Binding-site contacts:
Ligand atom N1 contacts residue DC5 of chain 2.F at 2.9 Å (h-bond).
Ligand atom OP1 contacts residue ARG46 of chain 1.C at 2.8 Å.
Ligand atom OP1 contacts residue PRO64 of chain 1.C at 3.3 Å (h-bond).
Ligand atom OP1 contacts residue LYS42 of chain 1.C at 2.7 Å (salt-bridge).
Ligand atom N1 contacts residue DC6 of chain 2.F at 2.9 Å (h-bond).
Ligand atom O4' contacts residue DG4 of chain 2.F at 3.2 Å (h-bond).
Ligand atom N4 contacts residue DC6 of chain 2.F at 3.3 Å.
Ligand atom C2 contacts residue DG4 of chain 2.F at 3.3 Å.
Ligand atom O6 contacts residue DC2 of chain 2.F at 2.6 Å (h-bond).
Ligand atom OP2 contacts residue ARG46 of chain 1.C at 3.2 Å (salt-bridge).
Ligand atom N3 contacts residue DG3 of chain 2.F at 2.9 Å (h-bond).
Ligand atom O5' contacts residue PRO64 of chain 1.C at 3.4 Å.
Ligand atom O2 contacts residue DG4 of chain 2.F at 2.8 Å (h-bond).
Ligand atom N2 contacts residue DC6 of chain 2.F at 2.8 Å (h-bond).
Ligand atom O2 contacts residue DG7 of chain 2.F at 2.7 Å (h-bond).
Ligand atom O5' contacts residue ASN45 of chain 1.C at 3.4 Å.
Ligand atom N4 contacts residue DG3 of chain 2.F at 2.9 Å (h-bond).
Ligand atom O6 contacts residue DC6 of chain 2.F at 2.9 Å (h-bond).
Ligand atom C5 contacts residue DC6 of chain 2.F at 3.4 Å.
Ligand atom N1 contacts residue DC2 of chain 2.F at 2.8 Å (h-bond).
Ligand atom C8 contacts residue DG4 of chain 2.F at 3.4 Å.
Ligand atom C4 contacts residue DC2 of chain 2.F at 3.3 Å.
Ligand atom N4 contacts residue DG7 of chain 2.F at 2.6 Å (h-bond).
Ligand atom N1 contacts residue DG4 of chain 2.F at 3.2 Å (h-bond).
Ligand atom N2 contacts residue DC2 of chain 2.F at 2.7 Å (h-bond).
Ligand atom N2 contacts residue DC5 of chain 2.F at 2.8 Å (h-bond).
Ligand atom N3 contacts residue DG7 of chain 2.F at 2.8 Å (h-bond).
Ligand atom N4 contacts residue DC2 of chain 2.F at 3.4 Å.
Ligand atom O6 contacts residue DC5 of chain 2.F at 2.9 Å (h-bond).
Ligand atom N2 contacts residue DG4 of chain 2.F at 3.3 Å (h-bond).
Ligand atom N3 contacts residue DG4 of chain 2.F at 2.9 Å (h-bond).
Ligand atom N4 contacts residue DG4 of chain 2.F at 2.9 Å (h-bond).
Ligand atom O2 contacts residue DG3 of chain 2.F at 2.8 Å (h-bond).
Ligand atom OP1 contacts residue TYR49 of chain 1.C at 2.6 Å (h-bond).
Ligand atom C5 contacts residue DC2 of chain 2.F at 3.3 Å.
Ligand atom C4 contacts residue DC6 of chain 2.F at 3.3 Å.
Ligand atom OP2 contacts residue PRO64 of chain 1.C at 3.4 Å.
Ligand atom OP1 contacts residue ASN45 of chain 1.C at 2.9 Å (h-bond).
Ligand atom OP1 contacts residue LYS41 of chain 1.C at 3.3 Å (salt-bridge).
Ligand atom C4 contacts residue DG4 of chain 2.F at 3.3 Å.

This protein binds this small molecule.
Small molecule (SMILES): Nc1ccn([C@H]2C[C@H](O[P](=O)(O)OC[C@H]3O[C@@H](n4cnc5c(=O)nc(N)[nH]c54)C[C@@H]3O[P](=O)(O)OC[C@H]3O[C@@H](n4cnc5c(=O)nc(N)[nH]c54)C[C@@H]3O[P](=O)(O)OC[C@H]3O[C@@H](n4ccc(N)nc4=O)C[C@@H]3O[P](=O)(O)OC[C@H]3O[C@@H](n4ccc(N)nc4=O)C[C@@H]3O[P](=O)(O)OC[C@H]3O[C@@H](n4cnc5c(=O)nc(N)[nH]c54)C[C@@H]3O)[C@@H](COP(=O)=O)O2)c(=O)n1

Sequence of chain 1.C:
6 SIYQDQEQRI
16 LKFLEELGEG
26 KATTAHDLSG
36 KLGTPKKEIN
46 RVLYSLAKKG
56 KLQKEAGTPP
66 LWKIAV